Sequence of chain 1.A:
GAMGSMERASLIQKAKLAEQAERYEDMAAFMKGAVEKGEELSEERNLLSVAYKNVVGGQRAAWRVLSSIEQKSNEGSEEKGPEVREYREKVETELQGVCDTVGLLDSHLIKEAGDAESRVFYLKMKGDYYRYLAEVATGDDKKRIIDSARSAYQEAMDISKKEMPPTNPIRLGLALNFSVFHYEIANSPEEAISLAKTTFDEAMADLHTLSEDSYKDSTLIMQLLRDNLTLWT

This small molecule binds to this protein.
Small molecule (SMILES): CC(C)C[C@H](NC(=O)[C@H](COP(=O)(O)O)NC(=O)[C@H](CC(C)C)NC(=O)[C@@H](N)CCCCN)C(=O)N[C@H](C=O)CCC(N)=O

Binding-site contacts:
Ligand atom CB contacts residue VAL183 of chain 1.A at 3.7 Å (hydrophobic).
Ligand atom O contacts residue ASN231 of chain 1.A at 3.0 Å (h-bond).
Ligand atom CD1 contacts residue GLU187 of chain 1.A at 3.2 Å.
Ligand atom CA contacts residue ASN180 of chain 1.A at 3.5 Å.
Ligand atom O3P contacts residue LYS54 of chain 1.A at 2.6 Å (salt-bridge).
Ligand atom C contacts residue VAL183 of chain 1.A at 3.7 Å (hydrophobic).
Ligand atom CD1 contacts residue LEU227 of chain 1.A at 3.7 Å (hydrophobic).
Ligand atom C contacts residue ASN231 of chain 1.A at 3.8 Å.
Ligand atom O2P contacts residue LYS54 of chain 1.A at 3.4 Å.
Ligand atom N contacts residue LEU179 of chain 1.A at 3.6 Å.
Ligand atom O3P contacts residue TYR135 of chain 1.A at 4.0 Å.
Ligand atom CB contacts residue ASN180 of chain 1.A at 3.6 Å.
Ligand atom P contacts residue LYS54 of chain 1.A at 3.8 Å.
Ligand atom O1P contacts residue ARG61 of chain 1.A at 2.8 Å (salt-bridge).
Ligand atom N contacts residue VAL183 of chain 1.A at 3.9 Å.
Ligand atom O1P contacts residue ARG134 of chain 1.A at 2.7 Å (salt-bridge).
Ligand atom CA contacts residue ASN180 of chain 1.A at 3.8 Å.
Ligand atom CB contacts residue LEU179 of chain 1.A at 3.9 Å (hydrophobic).
Ligand atom C contacts residue ASN180 of chain 1.A at 3.6 Å.
Ligand atom P contacts residue TYR135 of chain 1.A at 3.8 Å.
Ligand atom CA contacts residue LEU179 of chain 1.A at 3.7 Å (hydrophobic).
Ligand atom O1P contacts residue TYR135 of chain 1.A at 3.9 Å.
Ligand atom O2P contacts residue TYR135 of chain 1.A at 2.5 Å (h-bond).
Ligand atom CB contacts residue ASN180 of chain 1.A at 3.4 Å.
Ligand atom N contacts residue ASN180 of chain 1.A at 2.8 Å (h-bond).
Ligand atom CB contacts residue ARG134 of chain 1.A at 3.9 Å.
Ligand atom O contacts residue LYS54 of chain 1.A at 3.8 Å.
Ligand atom O contacts residue LEU179 of chain 1.A at 3.9 Å.
Ligand atom OE1 contacts residue LYS54 of chain 1.A at 3.6 Å (salt-bridge).
Ligand atom O3P contacts residue ARG61 of chain 1.A at 2.9 Å (salt-bridge).
Ligand atom CD2 contacts residue ASN231 of chain 1.A at 3.4 Å.
Ligand atom CD contacts residue LYS54 of chain 1.A at 3.6 Å.
Ligand atom CB contacts residue ASN231 of chain 1.A at 4.0 Å.
Ligand atom P contacts residue ARG134 of chain 1.A at 3.7 Å.
Ligand atom NE2 contacts residue LYS54 of chain 1.A at 3.5 Å (salt-bridge).
Ligand atom CD2 contacts residue LEU234 of chain 1.A at 3.6 Å (hydrophobic).
Ligand atom O contacts residue VAL183 of chain 1.A at 3.6 Å.
Ligand atom CA contacts residue ASN231 of chain 1.A at 3.8 Å.
Ligand atom P contacts residue ARG61 of chain 1.A at 3.7 Å.
Ligand atom O2P contacts residue ARG134 of chain 1.A at 2.9 Å (salt-bridge).